Binding-site contacts:
Ligand atom N2 contacts residue ASN644 of chain 1.A at 2.9 Å (h-bond).
Ligand atom C1 contacts residue ASN644 of chain 1.A at 1.4 Å.
Ligand atom C7 contacts residue ASN644 of chain 1.A at 3.8 Å.
Ligand atom O7 contacts residue ASN644 of chain 1.A at 4.2 Å.
Ligand atom C2 contacts residue ASN644 of chain 1.A at 2.5 Å.
Ligand atom C8 contacts residue HIS642 of chain 1.A at 3.3 Å.
Ligand atom C5 contacts residue ASN644 of chain 1.A at 3.7 Å.
Ligand atom C3 contacts residue ASN644 of chain 1.A at 3.8 Å.
Ligand atom C4 contacts residue ASN644 of chain 1.A at 4.2 Å.
Ligand atom O5 contacts residue ASN644 of chain 1.A at 2.4 Å (h-bond).

Sequence of chain 1.A:
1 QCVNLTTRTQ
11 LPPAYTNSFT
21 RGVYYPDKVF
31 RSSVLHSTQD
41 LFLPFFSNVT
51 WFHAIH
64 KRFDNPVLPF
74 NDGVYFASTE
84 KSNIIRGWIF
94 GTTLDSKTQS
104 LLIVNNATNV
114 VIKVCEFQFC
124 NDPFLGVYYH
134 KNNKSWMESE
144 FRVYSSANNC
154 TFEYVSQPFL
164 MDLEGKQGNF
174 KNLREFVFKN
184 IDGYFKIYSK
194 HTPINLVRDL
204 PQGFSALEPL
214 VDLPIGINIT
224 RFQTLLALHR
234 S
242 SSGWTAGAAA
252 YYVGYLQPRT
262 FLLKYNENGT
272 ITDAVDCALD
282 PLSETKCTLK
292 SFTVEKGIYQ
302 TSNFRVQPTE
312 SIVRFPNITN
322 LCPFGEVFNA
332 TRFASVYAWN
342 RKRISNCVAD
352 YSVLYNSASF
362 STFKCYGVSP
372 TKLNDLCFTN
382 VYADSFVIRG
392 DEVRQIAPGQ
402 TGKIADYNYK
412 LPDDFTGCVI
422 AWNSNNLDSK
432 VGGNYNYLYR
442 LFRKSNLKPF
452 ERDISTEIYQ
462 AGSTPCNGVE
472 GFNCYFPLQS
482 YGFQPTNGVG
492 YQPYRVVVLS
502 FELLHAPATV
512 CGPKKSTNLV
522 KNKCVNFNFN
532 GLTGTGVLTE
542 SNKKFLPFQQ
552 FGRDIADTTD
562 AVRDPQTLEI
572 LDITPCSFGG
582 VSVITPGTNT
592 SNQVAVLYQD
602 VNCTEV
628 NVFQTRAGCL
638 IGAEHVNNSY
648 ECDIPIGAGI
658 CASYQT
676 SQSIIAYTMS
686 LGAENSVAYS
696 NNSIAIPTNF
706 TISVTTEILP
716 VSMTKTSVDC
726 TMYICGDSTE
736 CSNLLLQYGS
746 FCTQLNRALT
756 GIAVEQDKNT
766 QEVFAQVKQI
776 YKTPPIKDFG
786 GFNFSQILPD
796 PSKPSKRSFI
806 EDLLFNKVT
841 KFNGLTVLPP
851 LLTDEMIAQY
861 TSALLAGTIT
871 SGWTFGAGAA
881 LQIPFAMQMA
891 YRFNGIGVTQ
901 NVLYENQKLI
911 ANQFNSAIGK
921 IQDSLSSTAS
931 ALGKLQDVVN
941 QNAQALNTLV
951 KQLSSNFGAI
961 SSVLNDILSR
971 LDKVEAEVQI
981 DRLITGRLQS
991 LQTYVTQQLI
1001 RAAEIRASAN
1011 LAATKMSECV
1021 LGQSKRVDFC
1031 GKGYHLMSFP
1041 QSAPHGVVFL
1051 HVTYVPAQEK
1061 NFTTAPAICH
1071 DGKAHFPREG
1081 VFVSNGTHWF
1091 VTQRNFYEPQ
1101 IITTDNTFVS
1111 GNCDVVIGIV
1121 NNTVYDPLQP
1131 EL

The small molecule below binds the protein below.
Small molecule (SMILES): CC(=O)N[C@@H]1[C@@H](O)[C@H](O)[C@@H](CO)O[C@H]1O